A small-molecule ligand and the protein it binds are described below.
Small molecule (SMILES): O=C(O)CCCCCNC(=O)CCCC[C@@H]1SC[C@@H]2NC(=O)N[C@@H]21

Sequence of chain 2.B:
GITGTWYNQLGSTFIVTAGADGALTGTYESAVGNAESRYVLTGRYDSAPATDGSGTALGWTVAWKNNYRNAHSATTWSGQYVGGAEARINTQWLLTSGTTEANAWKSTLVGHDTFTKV

Sequence of chain 1.A:
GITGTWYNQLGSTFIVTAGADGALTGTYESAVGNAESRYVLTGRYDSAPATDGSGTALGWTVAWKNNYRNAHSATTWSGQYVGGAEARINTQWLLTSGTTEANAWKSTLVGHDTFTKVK

Binding-site contacts:
Ligand atom S7 contacts residue THR90 of chain 1.A at 3.3 Å (h-bond).
Ligand atom N4 contacts residue SER45 of chain 1.A at 3.0 Å (h-bond).
Ligand atom C13 contacts residue ASN49 of chain 1.A at 3.5 Å.
Ligand atom O24 contacts residue SER112 of chain 1.A at 2.6 Å (h-bond).
Ligand atom C12 contacts residue GLY48 of chain 1.A at 3.5 Å.
Ligand atom C12 contacts residue VAL47 of chain 1.A at 3.7 Å (hydrophobic).
Ligand atom O9 contacts residue ASP128 of chain 1.A at 3.8 Å.
Ligand atom N1 contacts residue ASP128 of chain 1.A at 2.8 Å (salt-bridge).
Ligand atom C17 contacts residue ASN49 of chain 1.A at 3.3 Å.
Ligand atom N16 contacts residue ASN49 of chain 1.A at 2.5 Å (h-bond).
Ligand atom C3 contacts residue VAL47 of chain 1.A at 3.5 Å (hydrophobic).
Ligand atom C3 contacts residue TRP120 of chain 2.B at 3.7 Å (hydrophobic).
Ligand atom O15 contacts residue SER88 of chain 1.A at 3.1 Å (h-bond).
Ligand atom C13 contacts residue TRP79 of chain 1.A at 3.7 Å (hydrophobic).
Ligand atom S7 contacts residue TRP79 of chain 1.A at 3.8 Å.
Ligand atom N4 contacts residue VAL47 of chain 1.A at 3.4 Å.
Ligand atom C22 contacts residue SER112 of chain 1.A at 3.0 Å.
Ligand atom C2 contacts residue TRP108 of chain 1.A at 3.9 Å (hydrophobic).
Ligand atom O9 contacts residue SER45 of chain 1.A at 3.8 Å.
Ligand atom C5 contacts residue ASP128 of chain 1.A at 3.7 Å.
Ligand atom C18 contacts residue TRP120 of chain 2.B at 3.7 Å (hydrophobic).
Ligand atom C21 contacts residue SER112 of chain 1.A at 3.8 Å.
Ligand atom C8 contacts residue TRP120 of chain 2.B at 3.4 Å (hydrophobic).
Ligand atom N16 contacts residue GLY48 of chain 1.A at 3.3 Å.
Ligand atom C5 contacts residue TYR43 of chain 1.A at 3.4 Å (hydrophobic).
Ligand atom O9 contacts residue TYR43 of chain 1.A at 2.5 Å (h-bond).
Ligand atom O9 contacts residue SER27 of chain 1.A at 2.8 Å (h-bond).
Ligand atom C6 contacts residue TRP108 of chain 1.A at 3.4 Å (hydrophobic).
Ligand atom C11 contacts residue TRP79 of chain 1.A at 3.6 Å (hydrophobic).
Ligand atom O9 contacts residue ASN23 of chain 1.A at 3.0 Å (h-bond).
Ligand atom C10 contacts residue SER45 of chain 1.A at 3.3 Å.
Ligand atom O15 contacts residue ALA86 of chain 1.A at 3.8 Å.
Ligand atom C5 contacts residue ASN23 of chain 1.A at 3.8 Å.
Ligand atom O23 contacts residue SER112 of chain 1.A at 3.3 Å (h-bond).
Ligand atom C5 contacts residue LEU25 of chain 1.A at 3.8 Å (hydrophobic).
Ligand atom C14 contacts residue ASN49 of chain 1.A at 3.4 Å.
Ligand atom C5 contacts residue SER45 of chain 1.A at 3.8 Å.
Ligand atom C12 contacts residue ASN49 of chain 1.A at 3.5 Å.
Ligand atom C10 contacts residue VAL47 of chain 1.A at 3.6 Å (hydrophobic).
Ligand atom C5 contacts residue SER27 of chain 1.A at 3.7 Å.